This small molecule binds to this protein.
Small molecule (SMILES): CC(=O)N[C@H]1[C@H](O[C@H]2[C@H](O)[C@@H](NC(C)=O)CO[C@@H]2CO)O[C@H](CO)[C@@H](O[C@@H]2O[C@H](CO)[C@@H](O)[C@H](O)[C@@H]2O)[C@@H]1O

Binding-site contacts:
Ligand atom C7 contacts residue PHE51 of chain 1.A at 4.2 Å (hydrophobic).
Ligand atom C2 contacts residue ASN96 of chain 1.A at 2.2 Å.
Ligand atom O5 contacts residue PHE51 of chain 1.A at 3.7 Å.
Ligand atom O5 contacts residue ASN96 of chain 1.A at 2.4 Å (h-bond).
Ligand atom C5 contacts residue HIS97 of chain 1.A at 4.3 Å.
Ligand atom C1 contacts residue PHE51 of chain 1.A at 4.0 Å (hydrophobic).
Ligand atom O6 contacts residue HIS97 of chain 1.A at 2.9 Å (h-bond).
Ligand atom C1 contacts residue THR98 of chain 1.A at 4.2 Å.
Ligand atom O5 contacts residue HIS97 of chain 1.A at 3.4 Å (h-bond).
Ligand atom C1 contacts residue ASN96 of chain 1.A at 1.4 Å.
Ligand atom O6 contacts residue PHE51 of chain 1.A at 4.2 Å.
Ligand atom O7 contacts residue PHE51 of chain 1.A at 4.0 Å.
Ligand atom C6 contacts residue HIS97 of chain 1.A at 4.1 Å.
Ligand atom C8 contacts residue ILE72 of chain 1.A at 3.7 Å (hydrophobic).
Ligand atom C8 contacts residue PRO24 of chain 1.A at 4.4 Å (hydrophobic).
Ligand atom C1 contacts residue HIS97 of chain 1.A at 4.3 Å.
Ligand atom C5 contacts residue PHE51 of chain 1.A at 3.7 Å (hydrophobic).
Ligand atom O6 contacts residue PRO24 of chain 1.A at 3.3 Å.
Ligand atom C7 contacts residue ILE72 of chain 1.A at 3.6 Å (hydrophobic).
Ligand atom O7 contacts residue ASN96 of chain 1.A at 3.5 Å (h-bond).
Ligand atom C7 contacts residue SER70 of chain 1.A at 4.1 Å.
Ligand atom C8 contacts residue PHE51 of chain 1.A at 3.7 Å (hydrophobic).
Ligand atom C6 contacts residue PRO24 of chain 1.A at 4.0 Å (hydrophobic).
Ligand atom C2 contacts residue THR98 of chain 1.A at 4.2 Å.
Ligand atom O7 contacts residue SER70 of chain 1.A at 3.1 Å (h-bond).
Ligand atom C5 contacts residue ASN96 of chain 1.A at 3.6 Å.
Ligand atom N2 contacts residue ILE72 of chain 1.A at 3.9 Å.
Ligand atom C3 contacts residue ASN96 of chain 1.A at 3.6 Å.
Ligand atom C6 contacts residue PHE51 of chain 1.A at 3.7 Å (hydrophobic).
Ligand atom O6 contacts residue THR98 of chain 1.A at 3.6 Å.
Ligand atom O7 contacts residue ILE72 of chain 1.A at 4.0 Å.
Ligand atom O7 contacts residue THR98 of chain 1.A at 4.4 Å.
Ligand atom C7 contacts residue ASN96 of chain 1.A at 3.4 Å.
Ligand atom N2 contacts residue SER70 of chain 1.A at 4.5 Å.
Ligand atom C4 contacts residue ASN96 of chain 1.A at 4.1 Å.
Ligand atom O5 contacts residue THR98 of chain 1.A at 3.8 Å.
Ligand atom N2 contacts residue ASN96 of chain 1.A at 2.6 Å (h-bond).

Sequence of chain 1.A:
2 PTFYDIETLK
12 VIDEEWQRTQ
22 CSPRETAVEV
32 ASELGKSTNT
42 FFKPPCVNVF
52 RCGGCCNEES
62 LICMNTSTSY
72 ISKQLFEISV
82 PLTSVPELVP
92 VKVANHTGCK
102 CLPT